The protein below binds the small molecule below.
Small molecule (SMILES): CC(C)C[C@H](NC(=O)[C@H](C)NC(=O)[C@@H](N)CC(N)=O)C(=O)N[C@@H](CC(C)C)C(=O)N[C@@H](CCCN=C(N)N)C(=O)N[C@@H](Cc1ccc(O)cc1)C(=O)N[C@@H](CC(C)C)C(=O)N[C@@H](CC(C)C)C(=O)N[C@H](C=O)CC(=O)O

Binding-site contacts:
Ligand atom CB contacts residue ILE92 of chain 1.A at 3.9 Å (hydrophobic).
Ligand atom OD1 contacts residue LYS96 of chain 1.A at 4.2 Å.
Ligand atom CA contacts residue GLU247 of chain 1.A at 3.3 Å.
Ligand atom O contacts residue GLN91 of chain 1.A at 4.2 Å.
Ligand atom N contacts residue GLU247 of chain 1.A at 2.5 Å (salt-bridge).
Ligand atom N contacts residue ILE92 of chain 1.A at 4.1 Å.
Ligand atom NH1 contacts residue GLU89 of chain 1.A at 3.4 Å (salt-bridge).
Ligand atom CD1 contacts residue LEU95 of chain 1.A at 4.0 Å (hydrophobic).
Ligand atom NH1 contacts residue ILE92 of chain 1.A at 3.6 Å.
Ligand atom OD1 contacts residue GLU247 of chain 1.A at 3.5 Å.
Ligand atom CD1 contacts residue ILE92 of chain 1.A at 3.6 Å (hydrophobic).
Ligand atom CB contacts residue GLN91 of chain 1.A at 3.7 Å.
Ligand atom CD1 contacts residue GLN91 of chain 1.A at 4.0 Å.
Ligand atom CA contacts residue GLU247 of chain 1.A at 3.6 Å.
Ligand atom N contacts residue GLU247 of chain 1.A at 3.7 Å.
Ligand atom CD2 contacts residue LYS96 of chain 1.A at 4.2 Å.
Ligand atom CG contacts residue ILE92 of chain 1.A at 4.1 Å (hydrophobic).
Ligand atom OD1 contacts residue GLU250 of chain 1.A at 3.4 Å (salt-bridge).
Ligand atom CD2 contacts residue PRO243 of chain 1.A at 4.0 Å (hydrophobic).
Ligand atom CB contacts residue GLU247 of chain 1.A at 3.3 Å.
Ligand atom CD2 contacts residue PHE83 of chain 1.A at 4.1 Å (hydrophobic).
Ligand atom ND2 contacts residue ILE92 of chain 1.A at 3.9 Å.
Ligand atom CA contacts residue ILE92 of chain 1.A at 4.0 Å (hydrophobic).
Ligand atom O contacts residue LYS78 of chain 1.A at 2.7 Å (salt-bridge).
Ligand atom N contacts residue LYS78 of chain 1.A at 3.9 Å.
Ligand atom CD contacts residue GLU89 of chain 1.A at 3.6 Å.
Ligand atom C contacts residue GLU247 of chain 1.A at 3.9 Å.
Ligand atom CD2 contacts residue VAL74 of chain 1.A at 3.9 Å (hydrophobic).
Ligand atom CD2 contacts residue LYS78 of chain 1.A at 4.2 Å.
Ligand atom C contacts residue LYS78 of chain 1.A at 4.2 Å.
Ligand atom O contacts residue GLU247 of chain 1.A at 3.3 Å (salt-bridge).
Ligand atom C contacts residue GLU247 of chain 1.A at 3.3 Å.
Ligand atom CD2 contacts residue GLN91 of chain 1.A at 4.1 Å.
Ligand atom CG contacts residue ILE92 of chain 1.A at 4.1 Å (hydrophobic).
Ligand atom CG contacts residue CYS88 of chain 1.A at 3.6 Å (hydrophobic).
Ligand atom CD2 contacts residue ILE92 of chain 1.A at 4.0 Å (hydrophobic).
Ligand atom C contacts residue LYS78 of chain 1.A at 3.9 Å.
Ligand atom CD2 contacts residue LEU95 of chain 1.A at 3.6 Å (hydrophobic).
Ligand atom C contacts residue GLU247 of chain 1.A at 3.3 Å.
Ligand atom CD1 contacts residue LEU244 of chain 1.A at 4.0 Å (hydrophobic).

Sequence of chain 1.A:
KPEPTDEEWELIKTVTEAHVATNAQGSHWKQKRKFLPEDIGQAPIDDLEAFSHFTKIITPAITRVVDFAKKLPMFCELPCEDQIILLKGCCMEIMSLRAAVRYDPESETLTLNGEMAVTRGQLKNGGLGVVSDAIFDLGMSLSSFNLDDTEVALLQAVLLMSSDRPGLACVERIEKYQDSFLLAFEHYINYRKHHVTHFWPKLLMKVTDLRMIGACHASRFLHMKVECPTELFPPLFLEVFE